Sequence of chain 1.A:
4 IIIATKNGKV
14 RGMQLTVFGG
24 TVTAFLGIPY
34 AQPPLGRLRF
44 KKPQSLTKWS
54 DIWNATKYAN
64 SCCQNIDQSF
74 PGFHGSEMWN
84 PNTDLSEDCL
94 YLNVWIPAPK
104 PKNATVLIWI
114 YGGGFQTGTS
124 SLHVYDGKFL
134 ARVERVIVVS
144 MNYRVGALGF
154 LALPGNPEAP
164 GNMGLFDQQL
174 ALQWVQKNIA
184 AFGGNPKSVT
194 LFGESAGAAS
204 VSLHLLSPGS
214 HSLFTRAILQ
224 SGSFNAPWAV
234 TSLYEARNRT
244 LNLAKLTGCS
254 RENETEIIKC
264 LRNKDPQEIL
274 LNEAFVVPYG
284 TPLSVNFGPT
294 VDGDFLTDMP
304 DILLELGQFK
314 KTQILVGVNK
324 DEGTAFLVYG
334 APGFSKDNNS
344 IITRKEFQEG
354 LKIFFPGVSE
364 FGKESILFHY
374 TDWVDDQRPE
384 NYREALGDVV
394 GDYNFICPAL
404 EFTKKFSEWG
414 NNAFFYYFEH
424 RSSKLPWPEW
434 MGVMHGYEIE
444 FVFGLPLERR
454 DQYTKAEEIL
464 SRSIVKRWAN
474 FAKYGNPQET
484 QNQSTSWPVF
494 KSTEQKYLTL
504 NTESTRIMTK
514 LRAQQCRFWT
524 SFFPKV

Binding-site contacts:
Ligand atom CAF contacts residue TYR332 of chain 1.A at 3.7 Å (hydrophobic).
Ligand atom CAK contacts residue TYR440 of chain 1.A at 3.6 Å (hydrophobic).
Ligand atom CAN contacts residue TYR332 of chain 1.A at 3.5 Å (hydrophobic).
Ligand atom CBB contacts residue ALA328 of chain 1.A at 3.5 Å (hydrophobic).
Ligand atom CE2 contacts residue GLY116 of chain 1.A at 3.5 Å.
Ligand atom NAY contacts residue TRP82 of chain 1.A at 3.6 Å.
Ligand atom CBG contacts residue TRP82 of chain 1.A at 3.3 Å (hydrophobic).
Ligand atom CAT contacts residue GLU197 of chain 1.A at 3.7 Å.
Ligand atom CAI contacts residue TYR332 of chain 1.A at 3.6 Å (hydrophobic).
Ligand atom CAK contacts residue HIS438 of chain 1.A at 3.4 Å.
Ligand atom CL contacts residue TRP430 of chain 1.A at 3.2 Å.
Ligand atom CBJ contacts residue TRP82 of chain 1.A at 3.3 Å (hydrophobic).
Ligand atom CAK contacts residue ALA328 of chain 1.A at 3.7 Å (hydrophobic).
Ligand atom C contacts residue PRO285 of chain 1.A at 3.6 Å (hydrophobic).
Ligand atom NAW contacts residue HIS438 of chain 1.A at 2.8 Å (h-bond).
Ligand atom CA contacts residue PRO285 of chain 1.A at 3.6 Å (hydrophobic).
Ligand atom CAT contacts residue HIS438 of chain 1.A at 3.7 Å.
Ligand atom NE1 contacts residue GLY116 of chain 1.A at 3.5 Å (h-bond).
Ligand atom CD1 contacts residue THR120 of chain 1.A at 3.7 Å.
Ligand atom CAF contacts residue TRP430 of chain 1.A at 3.4 Å (hydrophobic).
Ligand atom CD2 contacts residue GLY117 of chain 1.A at 3.5 Å.
Ligand atom CL contacts residue MET437 of chain 1.A at 3.7 Å.
Ligand atom CAI contacts residue TRP82 of chain 1.A at 3.6 Å (hydrophobic).
Ligand atom CH2 contacts residue PHE329 of chain 1.A at 3.6 Å (hydrophobic).
Ligand atom NAX contacts residue PRO285 of chain 1.A at 2.7 Å (h-bond).
Ligand atom CA contacts residue SER287 of chain 1.A at 3.2 Å.
Ligand atom CBF contacts residue TRP82 of chain 1.A at 3.5 Å (hydrophobic).
Ligand atom CB contacts residue SER287 of chain 1.A at 3.4 Å.
Ligand atom NE1 contacts residue THR120 of chain 1.A at 3.5 Å (h-bond).
Ligand atom CE3 contacts residue GLY117 of chain 1.A at 3.5 Å.
Ligand atom CAP contacts residue GLU197 of chain 1.A at 3.2 Å.
Ligand atom N contacts residue ASN289 of chain 1.A at 3.6 Å.
Ligand atom CE2 contacts residue GLY117 of chain 1.A at 3.6 Å.
Ligand atom CBG contacts residue HIS438 of chain 1.A at 3.6 Å.
Ligand atom CD1 contacts residue GLY116 of chain 1.A at 3.5 Å.
Ligand atom CAR contacts residue PRO285 of chain 1.A at 3.7 Å (hydrophobic).
Ligand atom CL contacts residue ALA328 of chain 1.A at 3.2 Å.
Ligand atom NAW contacts residue TRP82 of chain 1.A at 3.6 Å.
Ligand atom N contacts residue SER287 of chain 1.A at 2.9 Å (h-bond).
Ligand atom CBE contacts residue TRP82 of chain 1.A at 3.7 Å (hydrophobic).

The protein below binds the small molecule below.
Small molecule (SMILES): N[C@@H](Cc1c[nH]c2ccccc12)C(=O)NCCCCCCNc1c2c(nc3cc(Cl)ccc13)CCCC2